Binding-site contacts:
Ligand atom C2 contacts residue ASN122 of chain 1.C at 4.4 Å.
Ligand atom C8 contacts residue ASN119 of chain 1.C at 3.5 Å.
Ligand atom C1 contacts residue ASN119 of chain 1.C at 1.4 Å.
Ligand atom C6 contacts residue ASN122 of chain 1.C at 3.8 Å.
Ligand atom C5 contacts residue ASN122 of chain 1.C at 3.4 Å.
Ligand atom C3 contacts residue ASN122 of chain 1.C at 4.0 Å.
Ligand atom C4 contacts residue ASN122 of chain 1.C at 4.0 Å.
Ligand atom C8 contacts residue THR121 of chain 1.C at 3.3 Å.
Ligand atom O4 contacts residue ASN122 of chain 1.C at 3.7 Å.
Ligand atom C2 contacts residue ASN119 of chain 1.C at 2.5 Å.
Ligand atom C5 contacts residue VAL124 of chain 1.C at 4.5 Å (hydrophobic).
Ligand atom N2 contacts residue THR121 of chain 1.C at 3.5 Å (h-bond).
Ligand atom C5 contacts residue ASN119 of chain 1.C at 3.6 Å.
Ligand atom N2 contacts residue ASN119 of chain 1.C at 2.9 Å (h-bond).
Ligand atom C1 contacts residue ASN122 of chain 1.C at 3.9 Å.
Ligand atom C7 contacts residue ASN119 of chain 1.C at 3.8 Å.
Ligand atom O5 contacts residue ASN119 of chain 1.C at 2.3 Å (h-bond).
Ligand atom O6 contacts residue ASN122 of chain 1.C at 4.4 Å.
Ligand atom O7 contacts residue ASN119 of chain 1.C at 4.1 Å.
Ligand atom C3 contacts residue ASN119 of chain 1.C at 3.8 Å.
Ligand atom C4 contacts residue ASN119 of chain 1.C at 4.2 Å.
Ligand atom O5 contacts residue ASN122 of chain 1.C at 4.3 Å.
Ligand atom O5 contacts residue VAL124 of chain 1.C at 4.1 Å.
Ligand atom C7 contacts residue THR121 of chain 1.C at 3.9 Å.
Ligand atom C6 contacts residue VAL124 of chain 1.C at 4.2 Å (hydrophobic).

Sequence of chain 1.C:
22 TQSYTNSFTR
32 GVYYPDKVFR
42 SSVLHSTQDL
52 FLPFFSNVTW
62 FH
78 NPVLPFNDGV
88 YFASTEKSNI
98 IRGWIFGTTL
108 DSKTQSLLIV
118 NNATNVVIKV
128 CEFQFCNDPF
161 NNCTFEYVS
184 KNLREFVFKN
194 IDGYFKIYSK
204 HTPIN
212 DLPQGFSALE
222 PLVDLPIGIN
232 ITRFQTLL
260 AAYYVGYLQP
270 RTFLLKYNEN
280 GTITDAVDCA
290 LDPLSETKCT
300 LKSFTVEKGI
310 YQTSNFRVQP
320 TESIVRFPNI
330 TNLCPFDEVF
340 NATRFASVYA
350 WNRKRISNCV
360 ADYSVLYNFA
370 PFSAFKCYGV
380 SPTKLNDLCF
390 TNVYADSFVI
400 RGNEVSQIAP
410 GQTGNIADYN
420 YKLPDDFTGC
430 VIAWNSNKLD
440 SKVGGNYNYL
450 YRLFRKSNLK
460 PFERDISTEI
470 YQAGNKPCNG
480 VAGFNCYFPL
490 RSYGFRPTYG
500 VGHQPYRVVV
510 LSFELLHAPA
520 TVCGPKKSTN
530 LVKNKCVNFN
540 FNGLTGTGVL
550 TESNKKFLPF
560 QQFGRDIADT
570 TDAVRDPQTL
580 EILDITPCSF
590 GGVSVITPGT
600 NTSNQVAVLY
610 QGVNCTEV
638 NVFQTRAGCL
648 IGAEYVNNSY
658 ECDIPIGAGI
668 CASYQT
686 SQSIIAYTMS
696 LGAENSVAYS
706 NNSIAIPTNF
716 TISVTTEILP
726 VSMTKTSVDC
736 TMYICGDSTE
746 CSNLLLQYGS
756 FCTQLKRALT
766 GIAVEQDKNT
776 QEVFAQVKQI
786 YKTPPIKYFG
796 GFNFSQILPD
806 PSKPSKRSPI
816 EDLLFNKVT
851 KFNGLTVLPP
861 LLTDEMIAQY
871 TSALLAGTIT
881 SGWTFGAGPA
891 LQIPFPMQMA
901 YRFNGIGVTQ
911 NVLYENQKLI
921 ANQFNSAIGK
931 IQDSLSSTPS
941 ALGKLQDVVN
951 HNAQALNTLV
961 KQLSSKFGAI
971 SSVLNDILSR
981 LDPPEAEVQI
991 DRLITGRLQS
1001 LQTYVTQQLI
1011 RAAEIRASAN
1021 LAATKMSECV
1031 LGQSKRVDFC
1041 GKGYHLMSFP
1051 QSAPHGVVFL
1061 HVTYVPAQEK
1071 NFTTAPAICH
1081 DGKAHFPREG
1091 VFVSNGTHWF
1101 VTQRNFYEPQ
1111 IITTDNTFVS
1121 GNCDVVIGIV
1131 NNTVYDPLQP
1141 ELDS

This small molecule binds to this protein.
Small molecule (SMILES): CC(=O)N[C@@H]1[C@@H](O)[C@H](O)[C@@H](CO)O[C@H]1O